A small-molecule ligand and the protein it binds are described below.
Small molecule (SMILES): CC(=O)N[C@@H]1[C@@H](O)[C@H](O)[C@@H](CO)O[C@H]1O

Binding-site contacts:
Ligand atom C1 contacts residue ARG14 of chain 2.A at 4.2 Å.
Ligand atom C4 contacts residue ASN57 of chain 2.A at 4.4 Å.
Ligand atom O7 contacts residue ASN57 of chain 2.A at 3.6 Å.
Ligand atom C7 contacts residue ASN57 of chain 2.A at 3.3 Å.
Ligand atom O5 contacts residue ARG14 of chain 2.A at 4.4 Å.
Ligand atom O5 contacts residue ASN57 of chain 2.A at 2.5 Å (h-bond).
Ligand atom C3 contacts residue ASN57 of chain 2.A at 3.8 Å.
Ligand atom C2 contacts residue ASN57 of chain 2.A at 2.5 Å.
Ligand atom N2 contacts residue ASN57 of chain 2.A at 2.8 Å (h-bond).
Ligand atom C1 contacts residue ASN57 of chain 2.A at 1.5 Å.
Ligand atom C8 contacts residue ASN57 of chain 2.A at 4.2 Å.
Ligand atom C5 contacts residue ARG14 of chain 2.A at 4.3 Å.
Ligand atom C5 contacts residue ASN57 of chain 2.A at 3.8 Å.

Sequence of chain 2.A:
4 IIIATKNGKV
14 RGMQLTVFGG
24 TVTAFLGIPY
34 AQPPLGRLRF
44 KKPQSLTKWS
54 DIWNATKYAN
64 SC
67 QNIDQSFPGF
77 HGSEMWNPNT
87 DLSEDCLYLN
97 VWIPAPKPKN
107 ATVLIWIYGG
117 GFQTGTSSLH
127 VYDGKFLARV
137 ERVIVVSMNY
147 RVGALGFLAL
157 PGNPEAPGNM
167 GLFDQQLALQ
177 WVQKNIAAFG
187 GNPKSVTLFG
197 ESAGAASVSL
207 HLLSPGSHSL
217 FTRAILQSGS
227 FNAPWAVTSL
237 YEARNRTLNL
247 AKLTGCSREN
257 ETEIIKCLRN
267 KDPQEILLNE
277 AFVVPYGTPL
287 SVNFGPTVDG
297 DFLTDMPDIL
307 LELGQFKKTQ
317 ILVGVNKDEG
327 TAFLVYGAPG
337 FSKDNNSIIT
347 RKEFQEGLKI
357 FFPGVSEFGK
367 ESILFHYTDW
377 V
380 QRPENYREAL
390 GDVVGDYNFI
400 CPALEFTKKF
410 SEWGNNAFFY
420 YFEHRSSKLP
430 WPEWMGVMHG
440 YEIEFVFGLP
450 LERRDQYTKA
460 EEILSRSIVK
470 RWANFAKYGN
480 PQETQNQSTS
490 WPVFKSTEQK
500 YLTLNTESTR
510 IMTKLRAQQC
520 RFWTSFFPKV